Binding-site contacts:
Ligand atom C14 contacts residue ALA220 of chain 1.A at 4.2 Å (hydrophobic).
Ligand atom C24 contacts residue TYR177 of chain 1.A at 3.1 Å (hydrophobic).
Ligand atom C1 contacts residue ALA166 of chain 1.A at 4.0 Å (hydrophobic).
Ligand atom C4 contacts residue LEU211 of chain 1.A at 4.0 Å (hydrophobic).
Ligand atom C6 contacts residue LEU165 of chain 1.A at 4.1 Å (hydrophobic).
Ligand atom C13 contacts residue VAL221 of chain 1.A at 3.8 Å (hydrophobic).
Ligand atom C14 contacts residue LEU120 of chain 1.A at 3.7 Å (hydrophobic).
Ligand atom O25 contacts residue THR118 of chain 1.A at 3.9 Å.
Ligand atom C12 contacts residue NAP1 of chain 1.E at 3.5 Å.
Ligand atom C18 contacts residue SER164 of chain 1.A at 3.9 Å.
Ligand atom O20 contacts residue SER164 of chain 1.A at 2.8 Å (h-bond).
Ligand atom N19 contacts residue TYR177 of chain 1.A at 3.6 Å.
Ligand atom C6 contacts residue ALA166 of chain 1.A at 4.0 Å (hydrophobic).
Ligand atom C5 contacts residue LEU165 of chain 1.A at 4.1 Å (hydrophobic).
Ligand atom C15 contacts residue LEU120 of chain 1.A at 4.0 Å (hydrophobic).
Ligand atom F21 contacts residue SER119 of chain 1.A at 3.4 Å.
Ligand atom C17 contacts residue VAL174 of chain 1.A at 3.6 Å (hydrophobic).
Ligand atom O20 contacts residue NAP1 of chain 1.E at 3.0 Å.
Ligand atom F21 contacts residue ALA220 of chain 1.A at 4.0 Å.
Ligand atom O20 contacts residue TYR177 of chain 1.A at 2.7 Å (h-bond).
Ligand atom C1 contacts residue SER164 of chain 1.A at 3.8 Å.
Ligand atom C16 contacts residue VAL174 of chain 1.A at 3.4 Å (hydrophobic).
Ligand atom C17 contacts residue TYR177 of chain 1.A at 3.9 Å (hydrophobic).
Ligand atom C8 contacts residue TYR171 of chain 1.A at 3.7 Å (hydrophobic).
Ligand atom F21 contacts residue THR118 of chain 1.A at 3.9 Å.
Ligand atom F21 contacts residue LEU120 of chain 1.A at 3.7 Å.
Ligand atom C18 contacts residue TYR177 of chain 1.A at 3.5 Å (hydrophobic).
Ligand atom C26 contacts residue THR216 of chain 1.A at 3.9 Å.
Ligand atom C18 contacts residue NAP1 of chain 1.E at 3.1 Å.
Ligand atom N19 contacts residue NAP1 of chain 1.E at 3.4 Å.
Ligand atom C7 contacts residue ALA166 of chain 1.A at 4.0 Å (hydrophobic).
Ligand atom C15 contacts residue VAL174 of chain 1.A at 4.1 Å (hydrophobic).
Ligand atom C22 contacts residue ALA217 of chain 1.A at 3.9 Å (hydrophobic).
Ligand atom C24 contacts residue ILE115 of chain 1.A at 4.2 Å (hydrophobic).
Ligand atom C26 contacts residue THR118 of chain 1.A at 3.6 Å.
Ligand atom C9 contacts residue TYR171 of chain 1.A at 4.2 Å (hydrophobic).
Ligand atom C14 contacts residue VAL221 of chain 1.A at 4.0 Å (hydrophobic).
Ligand atom C22 contacts residue NAP1 of chain 1.E at 3.5 Å.
Ligand atom C6 contacts residue SER164 of chain 1.A at 3.4 Å.
Ligand atom C24 contacts residue NAP1 of chain 1.E at 3.8 Å.

Sequence of chain 1.A:
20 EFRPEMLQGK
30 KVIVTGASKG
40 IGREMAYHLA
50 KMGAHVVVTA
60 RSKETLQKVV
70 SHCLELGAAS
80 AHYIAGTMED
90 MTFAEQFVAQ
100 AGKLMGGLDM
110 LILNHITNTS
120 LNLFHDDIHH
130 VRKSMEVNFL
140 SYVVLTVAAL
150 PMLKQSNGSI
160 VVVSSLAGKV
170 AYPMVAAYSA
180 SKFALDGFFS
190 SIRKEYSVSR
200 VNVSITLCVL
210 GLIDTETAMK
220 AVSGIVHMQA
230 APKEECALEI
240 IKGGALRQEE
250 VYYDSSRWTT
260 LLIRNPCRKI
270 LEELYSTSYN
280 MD

The small molecule below binds the protein below.
Small molecule (SMILES): COC1CN(C(=O)CC2(c3ccc(F)cc3)C3CC4CC(C3)CC2C4)C1